Sequence of chain 1.A:
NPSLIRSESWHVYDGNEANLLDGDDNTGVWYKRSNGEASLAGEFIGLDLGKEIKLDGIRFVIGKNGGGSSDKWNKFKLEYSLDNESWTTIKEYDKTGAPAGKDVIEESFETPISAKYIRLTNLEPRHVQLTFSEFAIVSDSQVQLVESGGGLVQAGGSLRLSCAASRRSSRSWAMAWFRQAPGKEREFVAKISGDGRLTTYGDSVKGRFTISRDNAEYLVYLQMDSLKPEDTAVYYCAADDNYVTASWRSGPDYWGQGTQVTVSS

Binding-site contacts:
Ligand atom N5 contacts residue ALA206 of chain 1.B at 3.6 Å.
Ligand atom N8 contacts residue ARG254 of chain 1.B at 3.5 Å (salt-bridge).
Ligand atom N1 contacts residue ARG254 of chain 1.B at 2.9 Å (salt-bridge).
Ligand atom OE1 contacts residue ALA106 of chain 1.A at 3.5 Å (h-bond).
Ligand atom N5 contacts residue TYR259 of chain 1.B at 3.6 Å.
Ligand atom N8 contacts residue TYR259 of chain 1.B at 3.4 Å.
Ligand atom CT contacts residue PRO107 of chain 1.A at 3.6 Å (hydrophobic).
Ligand atom C2 contacts residue LEU260 of chain 1.B at 3.6 Å (hydrophobic).
Ligand atom C7 contacts residue TYR259 of chain 1.B at 3.1 Å (hydrophobic).
Ligand atom OE1 contacts residue THR104 of chain 1.A at 3.6 Å (h-bond).
Ligand atom C16 contacts residue SER210 of chain 1.B at 3.6 Å.
Ligand atom C8A contacts residue ARG254 of chain 1.B at 3.5 Å.
Ligand atom NA4 contacts residue TYR259 of chain 1.B at 3.3 Å (h-bond).
Ligand atom NA4 contacts residue CYS204 of chain 1.B at 3.1 Å (h-bond).
Ligand atom O contacts residue ARG208 of chain 1.B at 3.2 Å (salt-bridge).
Ligand atom C12 contacts residue ARG208 of chain 1.B at 3.5 Å.
Ligand atom N3 contacts residue VAL261 of chain 1.B at 3.4 Å.
Ligand atom C8A contacts residue TYR259 of chain 1.B at 3.6 Å (hydrophobic).
Ligand atom C6 contacts residue TYR259 of chain 1.B at 3.5 Å (hydrophobic).
Ligand atom CM contacts residue ALA280 of chain 1.B at 3.5 Å (hydrophobic).
Ligand atom O contacts residue PRO107 of chain 1.A at 3.7 Å.
Ligand atom C2 contacts residue ASN256 of chain 1.B at 3.6 Å.
Ligand atom CB contacts residue TYR295 of chain 1.B at 3.5 Å (hydrophobic).
Ligand atom NA2 contacts residue ASN256 of chain 1.B at 2.9 Å (h-bond).
Ligand atom C4 contacts residue TYR259 of chain 1.B at 3.5 Å (hydrophobic).
Ligand atom OE1 contacts residue GLY105 of chain 1.A at 3.5 Å.
Ligand atom O1 contacts residue GLY105 of chain 1.A at 3.3 Å (h-bond).
Ligand atom NA2 contacts residue LEU260 of chain 1.B at 2.9 Å (h-bond).
Ligand atom N1 contacts residue ASN256 of chain 1.B at 3.4 Å (h-bond).
Ligand atom O2 contacts residue PRO107 of chain 1.A at 3.4 Å.
Ligand atom C15 contacts residue SER210 of chain 1.B at 3.5 Å.
Ligand atom NA2 contacts residue ASP255 of chain 1.B at 3.5 Å (salt-bridge).
Ligand atom N3 contacts residue LEU260 of chain 1.B at 3.0 Å (h-bond).
Ligand atom C14 contacts residue SER210 of chain 1.B at 3.6 Å.
Ligand atom O1 contacts residue PRO107 of chain 1.A at 3.6 Å.
Ligand atom N3 contacts residue TYR259 of chain 1.B at 3.0 Å.
Ligand atom C2 contacts residue ARG254 of chain 1.B at 3.7 Å.
Ligand atom NA2 contacts residue ARG254 of chain 1.B at 3.5 Å (salt-bridge).
Ligand atom CM contacts residue TRP214 of chain 1.B at 3.6 Å (hydrophobic).
Ligand atom C13 contacts residue ARG208 of chain 1.B at 3.4 Å.

The protein below binds the small molecule below.
Small molecule (SMILES): CN(Cc1cnc2nc(N)nc(N)c2n1)c1ccc(C(=O)N[C@@H](CCC(=O)O)C(=O)O)cc1

Sequence of chain 1.B:
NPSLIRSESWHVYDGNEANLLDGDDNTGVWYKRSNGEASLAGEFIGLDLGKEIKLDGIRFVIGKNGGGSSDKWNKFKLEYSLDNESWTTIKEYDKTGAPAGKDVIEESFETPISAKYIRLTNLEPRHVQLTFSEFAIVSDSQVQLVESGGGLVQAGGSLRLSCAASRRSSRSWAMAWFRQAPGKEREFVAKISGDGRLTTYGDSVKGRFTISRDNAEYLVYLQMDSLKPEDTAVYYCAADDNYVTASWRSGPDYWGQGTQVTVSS